Binding-site contacts:
Ligand atom C1 contacts residue GLY150 of chain 47.E at 4.0 Å.
Ligand atom C7 contacts residue GLY150 of chain 47.E at 3.0 Å.
Ligand atom C3 contacts residue MET151 of chain 47.E at 4.0 Å (hydrophobic).
Ligand atom C7 contacts residue ASN154 of chain 47.E at 3.7 Å.
Ligand atom C6 contacts residue ASP161 of chain 47.E at 3.6 Å.
Ligand atom O6 contacts residue HIS148 of chain 47.E at 3.8 Å.
Ligand atom C2 contacts residue MET151 of chain 47.E at 4.2 Å (hydrophobic).
Ligand atom C5 contacts residue THR156 of chain 47.E at 3.9 Å.
Ligand atom O7 contacts residue ASN154 of chain 47.E at 4.2 Å.
Ligand atom O5 contacts residue THR156 of chain 47.E at 3.8 Å.
Ligand atom C1 contacts residue ASN154 of chain 47.E at 1.4 Å.
Ligand atom O5 contacts residue MET151 of chain 47.E at 3.9 Å.
Ligand atom C2 contacts residue ASN154 of chain 47.E at 2.4 Å.
Ligand atom C6 contacts residue ASN157 of chain 47.E at 3.3 Å.
Ligand atom C4 contacts residue ASP161 of chain 47.E at 4.0 Å.
Ligand atom C3 contacts residue ASN154 of chain 47.E at 3.8 Å.
Ligand atom C2 contacts residue GLY150 of chain 47.E at 3.7 Å.
Ligand atom O5 contacts residue THR156 of chain 47.E at 3.8 Å.
Ligand atom C5 contacts residue ASP161 of chain 47.E at 4.5 Å.
Ligand atom C8 contacts residue GLY150 of chain 47.E at 3.7 Å.
Ligand atom C4 contacts residue ASN154 of chain 47.E at 4.2 Å.
Ligand atom O6 contacts residue THR156 of chain 47.E at 4.4 Å.
Ligand atom C5 contacts residue THR156 of chain 47.E at 3.8 Å.
Ligand atom O7 contacts residue HIS148 of chain 47.E at 3.6 Å (h-bond).
Ligand atom O4 contacts residue ASP161 of chain 47.E at 4.0 Å.
Ligand atom N2 contacts residue GLY150 of chain 47.E at 3.4 Å (h-bond).
Ligand atom C6 contacts residue THR156 of chain 47.E at 3.6 Å.
Ligand atom O5 contacts residue ASN154 of chain 47.E at 2.3 Å (h-bond).
Ligand atom C5 contacts residue ASN154 of chain 47.E at 3.6 Å.
Ligand atom C1 contacts residue THR156 of chain 47.E at 4.0 Å.
Ligand atom O5 contacts residue ASN157 of chain 47.E at 4.0 Å.
Ligand atom C6 contacts residue THR156 of chain 47.E at 3.9 Å.
Ligand atom C5 contacts residue MET151 of chain 47.E at 3.9 Å (hydrophobic).
Ligand atom O7 contacts residue GLY150 of chain 47.E at 2.9 Å (h-bond).
Ligand atom C8 contacts residue ASN157 of chain 47.E at 3.6 Å.
Ligand atom O6 contacts residue MET151 of chain 47.E at 4.3 Å.
Ligand atom C4 contacts residue MET151 of chain 47.E at 3.9 Å (hydrophobic).
Ligand atom C1 contacts residue MET151 of chain 47.E at 4.2 Å (hydrophobic).
Ligand atom N2 contacts residue ASN154 of chain 47.E at 2.9 Å (h-bond).

Sequence of chain 47.E:
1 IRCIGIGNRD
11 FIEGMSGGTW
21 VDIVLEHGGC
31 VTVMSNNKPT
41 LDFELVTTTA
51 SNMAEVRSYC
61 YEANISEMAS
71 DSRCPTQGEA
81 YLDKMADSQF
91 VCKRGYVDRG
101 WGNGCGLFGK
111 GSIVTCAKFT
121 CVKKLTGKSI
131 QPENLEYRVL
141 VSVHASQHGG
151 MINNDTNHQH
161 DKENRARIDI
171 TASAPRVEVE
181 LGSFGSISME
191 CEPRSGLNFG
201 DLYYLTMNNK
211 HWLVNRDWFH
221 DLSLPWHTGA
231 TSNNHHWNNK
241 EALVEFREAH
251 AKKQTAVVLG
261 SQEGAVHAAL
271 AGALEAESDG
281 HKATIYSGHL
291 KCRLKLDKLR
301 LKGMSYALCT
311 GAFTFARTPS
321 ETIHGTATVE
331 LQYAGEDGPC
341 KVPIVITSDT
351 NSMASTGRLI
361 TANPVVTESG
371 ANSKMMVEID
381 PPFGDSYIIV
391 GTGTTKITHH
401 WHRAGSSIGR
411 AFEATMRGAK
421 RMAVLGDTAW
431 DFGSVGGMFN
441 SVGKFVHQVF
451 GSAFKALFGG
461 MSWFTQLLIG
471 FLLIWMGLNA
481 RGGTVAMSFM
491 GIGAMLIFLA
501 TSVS

A protein and the small-molecule ligand that binds it are described below.
Small molecule (SMILES): CC(=O)N[C@H]1[C@H](O[C@H]2[C@H](O)[C@@H](NC(C)=O)CO[C@@H]2CO[C@@H]2O[C@@H](C)[C@@H](O)[C@@H](O)[C@@H]2O)O[C@H](CO)[C@@H](O)[C@@H]1O